Sequence of chain 40.D:
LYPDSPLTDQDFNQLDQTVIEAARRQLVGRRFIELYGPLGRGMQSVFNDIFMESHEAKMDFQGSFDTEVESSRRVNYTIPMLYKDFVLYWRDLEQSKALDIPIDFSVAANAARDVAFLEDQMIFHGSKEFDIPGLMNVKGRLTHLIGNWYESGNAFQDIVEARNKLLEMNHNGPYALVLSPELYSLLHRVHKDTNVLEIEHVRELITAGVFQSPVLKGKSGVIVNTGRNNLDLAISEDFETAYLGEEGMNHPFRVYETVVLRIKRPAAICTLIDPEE

The protein below binds the small molecule below.
Small molecule (SMILES): CC[C@H](C)[C@H](NC(=O)[C@H](CC(C)C)NC(=O)[C@H](CO)NC(=O)CNC(=O)[C@@H](NC(=O)[C@@H](N)[C@@H](C)O)C(C)C)C(=O)N[C@H](C=O)CCC(N)=O

Binding-site contacts:
Ligand atom CD1 contacts residue LEU32 of chain 40.D at 3.8 Å (hydrophobic).
Ligand atom OE1 contacts residue ARG36 of chain 40.D at 3.8 Å.
Ligand atom CG1 contacts residue ARG35 of chain 40.D at 4.2 Å.
Ligand atom O contacts residue ASP243 of chain 40.D at 4.1 Å.
Ligand atom C contacts residue ARG35 of chain 40.D at 3.6 Å.
Ligand atom C contacts residue ASP243 of chain 40.D at 3.8 Å.
Ligand atom O contacts residue ARG29 of chain 40.D at 3.8 Å.
Ligand atom CB contacts residue ARG29 of chain 40.D at 4.1 Å.
Ligand atom N contacts residue ARG35 of chain 40.D at 4.1 Å.
Ligand atom CA contacts residue PRO43 of chain 40.D at 4.4 Å (hydrophobic).
Ligand atom CD1 contacts residue ARG35 of chain 40.D at 4.5 Å.
Ligand atom O contacts residue ARG35 of chain 40.D at 3.4 Å (salt-bridge).
Ligand atom CB contacts residue LEU40 of chain 40.D at 4.1 Å (hydrophobic).
Ligand atom C contacts residue ARG35 of chain 40.D at 4.4 Å.
Ligand atom O contacts residue ARG35 of chain 40.D at 3.1 Å (salt-bridge).
Ligand atom CA contacts residue ASP243 of chain 40.D at 4.3 Å.
Ligand atom CB contacts residue PRO43 of chain 40.D at 3.8 Å (hydrophobic).
Ligand atom CG2 contacts residue PRO43 of chain 40.D at 3.9 Å (hydrophobic).
Ligand atom NE2 contacts residue ARG36 of chain 40.D at 3.9 Å.
Ligand atom CG2 contacts residue ASP243 of chain 40.D at 3.3 Å.
Ligand atom CG contacts residue LEU40 of chain 40.D at 4.4 Å (hydrophobic).
Ligand atom CB contacts residue ARG35 of chain 40.D at 4.1 Å.
Ligand atom CD1 contacts residue ARG29 of chain 40.D at 4.4 Å.
Ligand atom CA contacts residue ASP243 of chain 40.D at 3.3 Å.
Ligand atom C contacts residue ASP243 of chain 40.D at 3.9 Å.
Ligand atom CA contacts residue ASP243 of chain 40.D at 4.4 Å.
Ligand atom OG contacts residue ILE25 of chain 40.D at 4.0 Å.
Ligand atom CD1 contacts residue LEU40 of chain 40.D at 3.8 Å (hydrophobic).
Ligand atom CA contacts residue ARG29 of chain 40.D at 4.0 Å.
Ligand atom CB contacts residue ARG35 of chain 40.D at 3.5 Å.
Ligand atom N contacts residue ASP243 of chain 40.D at 3.2 Å (salt-bridge).
Ligand atom OG contacts residue ARG29 of chain 40.D at 4.3 Å.
Ligand atom CB contacts residue ASP243 of chain 40.D at 4.3 Å.
Ligand atom C contacts residue ARG36 of chain 40.D at 3.2 Å.
Ligand atom CG2 contacts residue LEU40 of chain 40.D at 4.2 Å (hydrophobic).
Ligand atom N contacts residue ASP243 of chain 40.D at 2.8 Å (salt-bridge).
Ligand atom O contacts residue ARG36 of chain 40.D at 3.6 Å (salt-bridge).
Ligand atom N contacts residue PRO43 of chain 40.D at 4.4 Å.
Ligand atom CA contacts residue ARG35 of chain 40.D at 3.9 Å.
Ligand atom CD contacts residue ARG36 of chain 40.D at 4.1 Å.